The small molecule below binds the protein below.
Small molecule (SMILES): CC1(C)[C@@H]2CC[C@@]1(C)C(=O)C2

Binding-site contacts:
Ligand atom C8 contacts residue ASP298 of chain 1.A at 3.9 Å.
Ligand atom C2 contacts residue TYR97 of chain 1.A at 3.6 Å (hydrophobic).
Ligand atom C6 contacts residue LEU245 of chain 1.A at 3.9 Å (hydrophobic).
Ligand atom C8 contacts residue HEM1 of chain 1.C at 4.2 Å.
Ligand atom C10 contacts residue VAL397 of chain 1.A at 4.2 Å (hydrophobic).
Ligand atom C10 contacts residue VAL248 of chain 1.A at 3.7 Å (hydrophobic).
Ligand atom C7 contacts residue VAL296 of chain 1.A at 4.5 Å (hydrophobic).
Ligand atom C2 contacts residue LEU245 of chain 1.A at 3.8 Å (hydrophobic).
Ligand atom C4 contacts residue HEM1 of chain 1.C at 3.5 Å.
Ligand atom C9 contacts residue THR253 of chain 1.A at 4.1 Å.
Ligand atom C5 contacts residue HEM1 of chain 1.C at 3.7 Å.
Ligand atom C3 contacts residue LEU245 of chain 1.A at 3.9 Å (hydrophobic).
Ligand atom C6 contacts residue VAL248 of chain 1.A at 3.9 Å (hydrophobic).
Ligand atom C3 contacts residue TYR97 of chain 1.A at 3.8 Å (hydrophobic).
Ligand atom C3 contacts residue HEM1 of chain 1.C at 4.2 Å.
Ligand atom O contacts residue LEU245 of chain 1.A at 3.7 Å.
Ligand atom C2 contacts residue PHE88 of chain 1.A at 4.3 Å (hydrophobic).
Ligand atom C10 contacts residue PHE88 of chain 1.A at 4.0 Å (hydrophobic).
Ligand atom O contacts residue PHE88 of chain 1.A at 3.5 Å.
Ligand atom C10 contacts residue THR186 of chain 1.A at 4.1 Å.
Ligand atom C5 contacts residue LEU245 of chain 1.A at 4.2 Å (hydrophobic).
Ligand atom C1 contacts residue VAL248 of chain 1.A at 4.3 Å (hydrophobic).
Ligand atom C10 contacts residue ILE396 of chain 1.A at 4.4 Å (hydrophobic).
Ligand atom C9 contacts residue HEM1 of chain 1.C at 4.0 Å.
Ligand atom C3 contacts residue THR102 of chain 1.A at 3.9 Å.
Ligand atom C8 contacts residue VAL296 of chain 1.A at 3.6 Å (hydrophobic).
Ligand atom C9 contacts residue VAL296 of chain 1.A at 4.0 Å (hydrophobic).
Ligand atom O contacts residue TYR97 of chain 1.A at 2.7 Å (h-bond).
Ligand atom C9 contacts residue VAL397 of chain 1.A at 4.2 Å (hydrophobic).
Ligand atom C6 contacts residue GLY249 of chain 1.A at 4.3 Å.
Ligand atom C8 contacts residue ILE396 of chain 1.A at 4.3 Å (hydrophobic).

Sequence of chain 1.A:
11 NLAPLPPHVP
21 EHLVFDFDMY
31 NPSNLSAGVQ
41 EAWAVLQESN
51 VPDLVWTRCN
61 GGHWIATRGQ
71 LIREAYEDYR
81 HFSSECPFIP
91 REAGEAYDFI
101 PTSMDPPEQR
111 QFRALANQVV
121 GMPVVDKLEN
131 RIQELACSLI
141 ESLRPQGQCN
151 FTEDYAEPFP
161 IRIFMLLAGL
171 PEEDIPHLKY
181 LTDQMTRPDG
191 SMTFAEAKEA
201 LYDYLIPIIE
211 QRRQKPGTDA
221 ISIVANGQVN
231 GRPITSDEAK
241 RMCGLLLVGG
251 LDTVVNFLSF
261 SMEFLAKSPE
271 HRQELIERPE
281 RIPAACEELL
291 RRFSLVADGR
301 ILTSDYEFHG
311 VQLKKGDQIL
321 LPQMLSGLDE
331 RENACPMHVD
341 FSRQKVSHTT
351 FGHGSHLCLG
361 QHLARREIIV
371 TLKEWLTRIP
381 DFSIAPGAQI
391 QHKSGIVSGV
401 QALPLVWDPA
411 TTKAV